Sequence of chain 1.C:
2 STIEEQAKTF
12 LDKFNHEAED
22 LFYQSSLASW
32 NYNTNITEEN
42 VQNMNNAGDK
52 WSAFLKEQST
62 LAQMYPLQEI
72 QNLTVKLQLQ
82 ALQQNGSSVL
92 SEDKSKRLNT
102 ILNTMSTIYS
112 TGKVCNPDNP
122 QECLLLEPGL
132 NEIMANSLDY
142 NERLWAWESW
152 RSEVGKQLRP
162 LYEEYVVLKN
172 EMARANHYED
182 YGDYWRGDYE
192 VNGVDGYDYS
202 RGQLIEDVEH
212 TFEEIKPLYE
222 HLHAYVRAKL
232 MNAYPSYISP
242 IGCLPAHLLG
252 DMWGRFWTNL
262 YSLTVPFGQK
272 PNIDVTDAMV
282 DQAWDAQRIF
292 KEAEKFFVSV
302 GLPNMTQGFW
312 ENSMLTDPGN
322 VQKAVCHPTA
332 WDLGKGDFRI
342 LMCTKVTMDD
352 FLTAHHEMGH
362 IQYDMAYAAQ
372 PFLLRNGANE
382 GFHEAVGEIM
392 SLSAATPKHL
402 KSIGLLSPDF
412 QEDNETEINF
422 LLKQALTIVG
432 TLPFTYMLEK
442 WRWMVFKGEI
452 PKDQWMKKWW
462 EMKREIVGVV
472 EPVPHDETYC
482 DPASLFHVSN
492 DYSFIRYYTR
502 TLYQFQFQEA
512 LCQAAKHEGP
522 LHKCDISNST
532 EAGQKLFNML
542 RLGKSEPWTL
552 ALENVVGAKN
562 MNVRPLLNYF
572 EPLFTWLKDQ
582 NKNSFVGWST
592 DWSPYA

Binding-site contacts:
Ligand atom C3 contacts residue ASN529 of chain 1.C at 3.8 Å.
Ligand atom C4 contacts residue ASN529 of chain 1.C at 4.3 Å.
Ligand atom C7 contacts residue SER403 of chain 1.C at 3.1 Å.
Ligand atom C7 contacts residue ASN529 of chain 1.C at 4.0 Å.
Ligand atom O7 contacts residue SER403 of chain 1.C at 2.7 Å (h-bond).
Ligand atom C8 contacts residue HIS400 of chain 1.C at 4.3 Å.
Ligand atom C8 contacts residue ASP526 of chain 1.C at 3.7 Å.
Ligand atom N2 contacts residue ASN529 of chain 1.C at 2.9 Å (h-bond).
Ligand atom C5 contacts residue ASN529 of chain 1.C at 3.7 Å.
Ligand atom C2 contacts residue ASN529 of chain 1.C at 2.5 Å.
Ligand atom O3 contacts residue SER403 of chain 1.C at 2.5 Å (h-bond).
Ligand atom C3 contacts residue SER403 of chain 1.C at 3.7 Å.
Ligand atom C1 contacts residue ASN529 of chain 1.C at 1.4 Å.
Ligand atom C2 contacts residue SER403 of chain 1.C at 4.2 Å.
Ligand atom O5 contacts residue ASN529 of chain 1.C at 2.4 Å (h-bond).
Ligand atom N2 contacts residue SER403 of chain 1.C at 3.8 Å.
Ligand atom C8 contacts residue SER528 of chain 1.C at 3.6 Å.
Ligand atom C8 contacts residue SER403 of chain 1.C at 3.6 Å.

The protein below binds the small molecule below.
Small molecule (SMILES): CC(=O)N[C@@H]1[C@@H](O)[C@H](O)[C@@H](CO)O[C@H]1O